Binding-site contacts:
Ligand atom N3 contacts residue CYS12 of chain 1.E at 3.4 Å (h-bond).
Ligand atom C4 contacts residue CYS12 of chain 1.E at 3.4 Å (hydrophobic).
Ligand atom N2 contacts residue ASN226 of chain 1.E at 3.8 Å.
Ligand atom C6 contacts residue TYR222 of chain 1.E at 3.6 Å (hydrophobic).
Ligand atom O6 contacts residue GLN15 of chain 1.E at 3.7 Å.
Ligand atom O3' contacts residue ASP177 of chain 1.E at 3.7 Å.
Ligand atom PA contacts residue CYS12 of chain 1.E at 3.9 Å.
Ligand atom O3B contacts residue GLY141 of chain 1.E at 3.9 Å.
Ligand atom O3B contacts residue THR143 of chain 1.E at 3.1 Å.
Ligand atom C2 contacts residue ASN226 of chain 1.E at 3.8 Å.
Ligand atom PA contacts residue GLN11 of chain 1.E at 3.9 Å.
Ligand atom C5 contacts residue TYR222 of chain 1.E at 3.8 Å (hydrophobic).
Ligand atom O1B contacts residue GLY140 of chain 1.E at 3.7 Å.
Ligand atom O1A contacts residue SER138 of chain 1.E at 3.5 Å (h-bond).
Ligand atom O1A contacts residue GLN11 of chain 1.E at 3.0 Å (h-bond).
Ligand atom O2G contacts residue GLN11 of chain 1.E at 3.8 Å.
Ligand atom O3G contacts residue ASN99 of chain 1.E at 2.6 Å (h-bond).
Ligand atom C5 contacts residue CYS12 of chain 1.E at 3.7 Å (hydrophobic).
Ligand atom O3' contacts residue THR178 of chain 1.E at 3.7 Å.
Ligand atom O5' contacts residue SER138 of chain 1.E at 3.0 Å (h-bond).
Ligand atom C2 contacts residue CYS12 of chain 1.E at 3.7 Å (hydrophobic).
Ligand atom O1G contacts residue THR143 of chain 1.E at 3.2 Å.
Ligand atom N2 contacts residue LEU225 of chain 1.E at 3.8 Å.
Ligand atom N1 contacts residue ASN226 of chain 1.E at 3.0 Å (h-bond).
Ligand atom O2B contacts residue THR143 of chain 1.E at 3.3 Å.
Ligand atom PG contacts residue THR143 of chain 1.E at 3.7 Å.
Ligand atom PA contacts residue SER138 of chain 1.E at 3.8 Å.
Ligand atom N1 contacts residue TYR222 of chain 1.E at 3.7 Å.
Ligand atom O3G contacts residue GLU260 of chain 1.A at 3.2 Å (salt-bridge).
Ligand atom PB contacts residue THR143 of chain 1.E at 3.3 Å.
Ligand atom O1B contacts residue SER138 of chain 1.E at 3.8 Å.
Ligand atom O2' contacts residue ASN204 of chain 1.E at 3.2 Å (h-bond).
Ligand atom O6 contacts residue TYR222 of chain 1.E at 3.5 Å.
Ligand atom PG contacts residue ASN99 of chain 1.E at 3.9 Å.
Ligand atom O1B contacts residue THR143 of chain 1.E at 3.1 Å.
Ligand atom O1B contacts residue GLY144 of chain 1.E at 3.2 Å (h-bond).
Ligand atom O2B contacts residue GLN11 of chain 1.E at 2.9 Å (h-bond).
Ligand atom O1A contacts residue CYS12 of chain 1.E at 2.8 Å (h-bond).
Ligand atom O2A contacts residue GLN11 of chain 1.E at 3.5 Å.
Ligand atom O3B contacts residue GLY142 of chain 1.E at 3.7 Å.

A protein and the small-molecule ligand that binds it are described below.
Small molecule (SMILES): Nc1nc2c(ncn2[C@@H]2O[C@H](CO[P](=O)(O)C[P](=O)(O)OP(=O)(O)O)[C@@H](O)[C@H]2O)c(=O)[nH]1

Sequence of chain 1.E:
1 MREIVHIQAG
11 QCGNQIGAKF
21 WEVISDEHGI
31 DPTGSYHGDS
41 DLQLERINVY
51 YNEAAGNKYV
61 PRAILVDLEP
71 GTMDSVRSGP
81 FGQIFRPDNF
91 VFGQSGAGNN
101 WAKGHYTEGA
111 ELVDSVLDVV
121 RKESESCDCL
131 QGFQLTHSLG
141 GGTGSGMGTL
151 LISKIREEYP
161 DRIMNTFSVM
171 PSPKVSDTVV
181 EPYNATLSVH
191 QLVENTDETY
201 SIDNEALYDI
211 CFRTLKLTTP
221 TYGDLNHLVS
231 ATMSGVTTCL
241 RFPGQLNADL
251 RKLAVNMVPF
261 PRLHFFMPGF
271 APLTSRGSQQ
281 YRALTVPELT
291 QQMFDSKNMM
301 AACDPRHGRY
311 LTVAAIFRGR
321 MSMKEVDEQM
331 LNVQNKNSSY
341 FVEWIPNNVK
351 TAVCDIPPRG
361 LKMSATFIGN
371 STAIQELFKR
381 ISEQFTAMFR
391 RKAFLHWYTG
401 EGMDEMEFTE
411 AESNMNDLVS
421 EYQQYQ

Sequence of chain 1.A:
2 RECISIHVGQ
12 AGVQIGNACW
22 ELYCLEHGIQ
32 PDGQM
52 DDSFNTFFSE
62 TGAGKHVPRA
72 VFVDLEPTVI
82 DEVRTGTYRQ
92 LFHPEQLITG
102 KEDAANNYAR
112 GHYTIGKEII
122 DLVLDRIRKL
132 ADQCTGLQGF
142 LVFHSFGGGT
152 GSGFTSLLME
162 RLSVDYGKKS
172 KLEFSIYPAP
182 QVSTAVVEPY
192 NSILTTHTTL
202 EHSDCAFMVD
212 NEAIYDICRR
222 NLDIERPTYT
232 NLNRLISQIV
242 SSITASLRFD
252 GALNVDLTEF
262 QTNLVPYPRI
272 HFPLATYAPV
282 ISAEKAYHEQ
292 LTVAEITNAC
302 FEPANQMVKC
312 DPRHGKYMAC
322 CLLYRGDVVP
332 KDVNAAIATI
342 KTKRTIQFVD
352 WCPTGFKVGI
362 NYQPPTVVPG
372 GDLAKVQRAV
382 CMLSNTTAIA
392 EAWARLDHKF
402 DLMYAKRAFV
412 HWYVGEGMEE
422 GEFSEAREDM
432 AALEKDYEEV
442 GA